This protein binds this small molecule.
Small molecule (SMILES): CC(=O)N[C@H]1[C@H](O[C@H]2[C@H](O)[C@@H](NC(C)=O)CO[C@@H]2CO)O[C@H](CO)[C@@H](O)[C@@H]1O

Sequence of chain 12.T:
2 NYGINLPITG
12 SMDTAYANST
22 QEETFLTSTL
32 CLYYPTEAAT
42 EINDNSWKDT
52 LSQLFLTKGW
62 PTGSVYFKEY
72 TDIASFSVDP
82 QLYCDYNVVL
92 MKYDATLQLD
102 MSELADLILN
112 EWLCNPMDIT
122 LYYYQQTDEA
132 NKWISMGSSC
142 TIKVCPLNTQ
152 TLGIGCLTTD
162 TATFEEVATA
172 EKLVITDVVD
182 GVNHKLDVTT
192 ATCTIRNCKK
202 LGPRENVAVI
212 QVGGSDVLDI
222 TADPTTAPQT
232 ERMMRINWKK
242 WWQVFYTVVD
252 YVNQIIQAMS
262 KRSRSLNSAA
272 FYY

Binding-site contacts:
Ligand atom C3 contacts residue ASN19 of chain 12.T at 4.1 Å.
Ligand atom C2 contacts residue ASN19 of chain 12.T at 3.0 Å.
Ligand atom O5 contacts residue ASN19 of chain 12.T at 2.8 Å (h-bond).
Ligand atom C7 contacts residue ASN19 of chain 12.T at 3.6 Å.
Ligand atom C1 contacts residue ASN19 of chain 12.T at 1.7 Å.
Ligand atom O7 contacts residue ASN19 of chain 12.T at 4.1 Å.
Ligand atom C5 contacts residue ASN19 of chain 12.T at 3.8 Å.
Ligand atom C8 contacts residue ASN19 of chain 12.T at 4.3 Å.
Ligand atom N2 contacts residue ASN19 of chain 12.T at 3.1 Å (h-bond).